Binding-site contacts:
Ligand atom O1A contacts residue THR54 of chain 1.A at 3.0 Å (h-bond).
Ligand atom O3A contacts residue GLY52 of chain 1.A at 3.0 Å (h-bond).
Ligand atom C2 contacts residue GLU259 of chain 1.A at 3.7 Å.
Ligand atom N6 contacts residue ARG100 of chain 1.A at 3.6 Å.
Ligand atom O2B contacts residue SER51 of chain 1.A at 3.2 Å (h-bond).
Ligand atom PG contacts residue GLY50 of chain 1.A at 3.7 Å.
Ligand atom O2' contacts residue ARG238 of chain 1.A at 3.6 Å.
Ligand atom O1A contacts residue LYS53 of chain 1.A at 3.7 Å.
Ligand atom O1B contacts residue THR54 of chain 1.A at 3.0 Å (h-bond).
Ligand atom O1A contacts residue GLY52 of chain 1.A at 3.3 Å.
Ligand atom N3B contacts residue MG1 of chain 1.B at 3.6 Å.
Ligand atom O1G contacts residue GLY50 of chain 1.A at 3.7 Å.
Ligand atom PB contacts residue GLY50 of chain 1.A at 3.5 Å.
Ligand atom O5' contacts residue GLN55 of chain 1.A at 3.2 Å.
Ligand atom O2G contacts residue MG1 of chain 1.B at 2.0 Å.
Ligand atom PB contacts residue GLY52 of chain 1.A at 3.8 Å.
Ligand atom O2B contacts residue VAL48 of chain 1.A at 3.5 Å (h-bond).
Ligand atom O1G contacts residue GLN199 of chain 1.A at 3.6 Å.
Ligand atom O1G contacts residue LYS53 of chain 1.A at 2.9 Å (salt-bridge).
Ligand atom N7 contacts residue ARG100 of chain 1.A at 3.4 Å (salt-bridge).
Ligand atom O4' contacts residue GLN55 of chain 1.A at 3.7 Å.
Ligand atom C5 contacts residue ARG100 of chain 1.A at 3.7 Å.
Ligand atom PG contacts residue MG1 of chain 1.B at 3.3 Å.
Ligand atom O2B contacts residue GLY52 of chain 1.A at 3.3 Å (h-bond).
Ligand atom PA contacts residue GLN55 of chain 1.A at 3.8 Å.
Ligand atom O3A contacts residue GLY50 of chain 1.A at 3.2 Å.
Ligand atom C2 contacts residue THR258 of chain 1.A at 3.6 Å.
Ligand atom N1 contacts residue GLU259 of chain 1.A at 3.6 Å.
Ligand atom O2B contacts residue LYS53 of chain 1.A at 2.5 Å (salt-bridge).
Ligand atom O3A contacts residue SER51 of chain 1.A at 3.5 Å (h-bond).
Ligand atom O2B contacts residue GLY50 of chain 1.A at 3.5 Å (h-bond).
Ligand atom O1G contacts residue PHE49 of chain 1.A at 3.5 Å.
Ligand atom N6 contacts residue GLN103 of chain 1.A at 2.9 Å (h-bond).
Ligand atom PB contacts residue MG1 of chain 1.B at 3.4 Å.
Ligand atom PB contacts residue LYS53 of chain 1.A at 3.8 Å.
Ligand atom O2A contacts residue THR54 of chain 1.A at 3.7 Å.
Ligand atom C8 contacts residue GLN55 of chain 1.A at 3.6 Å.
Ligand atom N3B contacts residue GLY50 of chain 1.A at 2.8 Å (h-bond).
Ligand atom O1A contacts residue GLN55 of chain 1.A at 2.7 Å (h-bond).
Ligand atom O1B contacts residue MG1 of chain 1.B at 2.2 Å.

Sequence of chain 1.A:
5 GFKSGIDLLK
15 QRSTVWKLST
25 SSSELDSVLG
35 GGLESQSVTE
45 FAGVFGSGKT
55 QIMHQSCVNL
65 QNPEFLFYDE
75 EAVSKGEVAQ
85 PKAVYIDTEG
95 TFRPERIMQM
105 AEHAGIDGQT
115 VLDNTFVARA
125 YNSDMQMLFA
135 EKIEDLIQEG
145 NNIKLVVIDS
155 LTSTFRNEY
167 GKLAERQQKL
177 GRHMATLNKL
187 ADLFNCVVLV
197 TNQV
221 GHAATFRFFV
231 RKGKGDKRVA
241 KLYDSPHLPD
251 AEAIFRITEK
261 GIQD

A small-molecule ligand and the protein it binds are described below.
Small molecule (SMILES): Nc1ncnc2c1ncn2[C@@H]1O[C@H](CO[P](=O)(O)O[P](=O)(O)NP(=O)(O)O)[C@@H](O)[C@H]1O